Sequence of chain 1.C:
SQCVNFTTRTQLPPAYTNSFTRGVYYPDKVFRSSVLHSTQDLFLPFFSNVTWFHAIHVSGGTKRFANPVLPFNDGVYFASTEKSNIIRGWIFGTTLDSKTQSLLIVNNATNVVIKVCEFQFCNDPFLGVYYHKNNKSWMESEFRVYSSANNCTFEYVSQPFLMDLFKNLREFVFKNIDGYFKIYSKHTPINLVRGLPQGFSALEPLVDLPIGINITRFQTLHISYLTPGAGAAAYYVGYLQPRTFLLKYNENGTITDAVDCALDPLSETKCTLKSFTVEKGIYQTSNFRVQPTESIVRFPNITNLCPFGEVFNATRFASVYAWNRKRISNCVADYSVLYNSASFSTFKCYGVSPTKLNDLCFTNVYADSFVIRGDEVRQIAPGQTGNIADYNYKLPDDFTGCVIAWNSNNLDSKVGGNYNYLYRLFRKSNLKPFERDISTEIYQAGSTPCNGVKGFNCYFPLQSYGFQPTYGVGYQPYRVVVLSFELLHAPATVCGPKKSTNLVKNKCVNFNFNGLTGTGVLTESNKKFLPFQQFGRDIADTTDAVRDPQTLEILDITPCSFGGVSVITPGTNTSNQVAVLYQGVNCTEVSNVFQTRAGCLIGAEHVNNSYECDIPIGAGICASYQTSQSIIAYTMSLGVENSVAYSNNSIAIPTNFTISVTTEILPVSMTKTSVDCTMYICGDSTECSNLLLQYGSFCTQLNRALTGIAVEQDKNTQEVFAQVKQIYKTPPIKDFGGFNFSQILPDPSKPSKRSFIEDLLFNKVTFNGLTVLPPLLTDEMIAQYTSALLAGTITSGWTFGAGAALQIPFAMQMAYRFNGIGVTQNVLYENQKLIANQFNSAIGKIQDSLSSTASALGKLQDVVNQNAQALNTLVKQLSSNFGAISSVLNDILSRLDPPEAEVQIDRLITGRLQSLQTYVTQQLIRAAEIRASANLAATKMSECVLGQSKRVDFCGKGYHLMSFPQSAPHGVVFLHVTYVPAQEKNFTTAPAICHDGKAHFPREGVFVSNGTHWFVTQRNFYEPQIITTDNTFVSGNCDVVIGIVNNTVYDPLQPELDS

Binding-site contacts:
Ligand atom O5 contacts residue ASN798 of chain 1.C at 2.4 Å (h-bond).
Ligand atom C5 contacts residue SER800 of chain 1.C at 3.6 Å.
Ligand atom C3 contacts residue ASN798 of chain 1.C at 3.8 Å.
Ligand atom C7 contacts residue ASN798 of chain 1.C at 3.8 Å.
Ligand atom C2 contacts residue SER800 of chain 1.C at 4.4 Å.
Ligand atom N2 contacts residue ASN798 of chain 1.C at 2.8 Å (h-bond).
Ligand atom O6 contacts residue GLN801 of chain 1.C at 3.8 Å.
Ligand atom C6 contacts residue GLN801 of chain 1.C at 4.1 Å.
Ligand atom O7 contacts residue ASN798 of chain 1.C at 4.3 Å.
Ligand atom C1 contacts residue SER800 of chain 1.C at 3.2 Å.
Ligand atom C4 contacts residue ASN798 of chain 1.C at 4.2 Å.
Ligand atom C6 contacts residue SER800 of chain 1.C at 4.5 Å.
Ligand atom O5 contacts residue SER800 of chain 1.C at 3.4 Å (h-bond).
Ligand atom C1 contacts residue ASN798 of chain 1.C at 1.4 Å.
Ligand atom C2 contacts residue ASN798 of chain 1.C at 2.4 Å.
Ligand atom O6 contacts residue SER800 of chain 1.C at 4.4 Å.
Ligand atom C5 contacts residue GLN801 of chain 1.C at 4.1 Å.
Ligand atom C5 contacts residue ASN798 of chain 1.C at 3.7 Å.

A small-molecule ligand and the protein it binds are described below.
Small molecule (SMILES): CC(=O)N[C@H]1[C@H](O[C@H]2[C@H](O)[C@@H](NC(C)=O)CO[C@@H]2CO)O[C@H](CO)[C@@H](O)[C@@H]1O